Binding-site contacts:
Ligand atom C4 contacts residue ASP144 of chain 1.A at 3.9 Å.
Ligand atom C8 contacts residue ASP144 of chain 1.A at 3.9 Å.
Ligand atom C1 contacts residue PHE118 of chain 1.A at 4.0 Å (hydrophobic).
Ligand atom C3 contacts residue PHE118 of chain 1.A at 3.7 Å (hydrophobic).
Ligand atom C2 contacts residue PHE118 of chain 1.A at 4.0 Å (hydrophobic).
Ligand atom O7 contacts residue TYR142 of chain 1.A at 3.6 Å (h-bond).
Ligand atom C7 contacts residue ASN108 of chain 1.A at 3.6 Å.
Ligand atom C7 contacts residue CYS143 of chain 1.A at 4.1 Å (hydrophobic).
Ligand atom C8 contacts residue CYS143 of chain 1.A at 3.8 Å (hydrophobic).
Ligand atom C4 contacts residue ASN108 of chain 1.A at 4.2 Å.
Ligand atom C3 contacts residue ASN108 of chain 1.A at 3.8 Å.
Ligand atom C2 contacts residue ASN108 of chain 1.A at 2.5 Å.
Ligand atom C7 contacts residue ASN148 of chain 1.A at 4.1 Å.
Ligand atom N2 contacts residue PHE118 of chain 1.A at 3.5 Å.
Ligand atom C5 contacts residue ASN108 of chain 1.A at 3.7 Å.
Ligand atom C8 contacts residue TYR142 of chain 1.A at 4.3 Å (hydrophobic).
Ligand atom N2 contacts residue ASN108 of chain 1.A at 3.0 Å (h-bond).
Ligand atom C8 contacts residue GLY107 of chain 1.A at 4.4 Å.
Ligand atom O5 contacts residue ASN108 of chain 1.A at 2.4 Å (h-bond).
Ligand atom N2 contacts residue ASP144 of chain 1.A at 3.5 Å (salt-bridge).
Ligand atom C7 contacts residue PHE118 of chain 1.A at 4.3 Å (hydrophobic).
Ligand atom N2 contacts residue ASN148 of chain 1.A at 4.4 Å.
Ligand atom C8 contacts residue PHE118 of chain 1.A at 3.6 Å (hydrophobic).
Ligand atom O3 contacts residue PHE118 of chain 1.A at 4.1 Å.
Ligand atom C2 contacts residue ASP144 of chain 1.A at 3.2 Å.
Ligand atom C5 contacts residue ASP144 of chain 1.A at 4.2 Å.
Ligand atom C7 contacts residue TYR142 of chain 1.A at 4.1 Å (hydrophobic).
Ligand atom O3 contacts residue ASN148 of chain 1.A at 3.7 Å.
Ligand atom O6 contacts residue ASP144 of chain 1.A at 3.3 Å (salt-bridge).
Ligand atom O7 contacts residue CYS143 of chain 1.A at 3.5 Å.
Ligand atom O3 contacts residue ASP144 of chain 1.A at 2.6 Å (salt-bridge).
Ligand atom C8 contacts residue ASN148 of chain 1.A at 3.7 Å.
Ligand atom C6 contacts residue ASP144 of chain 1.A at 3.8 Å.
Ligand atom C3 contacts residue ASP144 of chain 1.A at 3.3 Å.
Ligand atom C7 contacts residue ASP144 of chain 1.A at 3.4 Å.
Ligand atom O7 contacts residue ASP144 of chain 1.A at 2.8 Å (salt-bridge).
Ligand atom C1 contacts residue ASN108 of chain 1.A at 1.4 Å.
Ligand atom O5 contacts residue ASP144 of chain 1.A at 3.6 Å.
Ligand atom O7 contacts residue ASN108 of chain 1.A at 3.6 Å.

A protein and the small-molecule ligand that binds it are described below.
Small molecule (SMILES): CC(=O)N[C@H]1[C@H](O[C@H]2[C@H](O)[C@@H](NC(C)=O)CO[C@@H]2CO)O[C@H](CO)[C@@H](O[C@@H]2O[C@H](CO)[C@@H](O)[C@H](O)[C@@H]2O)[C@@H]1O

Sequence of chain 1.A:
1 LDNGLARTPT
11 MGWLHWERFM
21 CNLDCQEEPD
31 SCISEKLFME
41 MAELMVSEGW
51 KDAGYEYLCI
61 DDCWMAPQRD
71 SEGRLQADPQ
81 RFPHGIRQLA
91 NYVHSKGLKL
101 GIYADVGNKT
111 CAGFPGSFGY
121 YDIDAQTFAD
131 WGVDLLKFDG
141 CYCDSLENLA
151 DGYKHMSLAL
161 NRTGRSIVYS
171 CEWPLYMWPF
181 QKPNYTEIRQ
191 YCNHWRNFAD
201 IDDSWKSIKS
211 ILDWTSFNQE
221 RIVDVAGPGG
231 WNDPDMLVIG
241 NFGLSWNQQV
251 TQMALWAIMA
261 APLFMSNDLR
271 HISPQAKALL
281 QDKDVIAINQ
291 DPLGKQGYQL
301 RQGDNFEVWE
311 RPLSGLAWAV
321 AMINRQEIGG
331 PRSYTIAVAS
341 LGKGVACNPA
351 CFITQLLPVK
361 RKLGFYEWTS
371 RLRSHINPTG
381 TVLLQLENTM